Sequence of chain 1.B:
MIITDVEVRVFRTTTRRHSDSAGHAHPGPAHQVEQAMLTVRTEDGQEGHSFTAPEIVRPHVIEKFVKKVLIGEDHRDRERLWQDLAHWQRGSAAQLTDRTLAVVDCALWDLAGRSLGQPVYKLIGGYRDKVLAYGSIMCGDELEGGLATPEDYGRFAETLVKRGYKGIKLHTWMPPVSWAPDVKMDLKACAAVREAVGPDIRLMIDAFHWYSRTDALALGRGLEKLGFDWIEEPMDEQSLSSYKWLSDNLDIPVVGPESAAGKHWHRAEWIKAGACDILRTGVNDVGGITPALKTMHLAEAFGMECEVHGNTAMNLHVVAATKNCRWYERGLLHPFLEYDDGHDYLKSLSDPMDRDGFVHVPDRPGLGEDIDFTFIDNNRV

Binding-site contacts:
Ligand atom O1 contacts residue MG1 of chain 1.O at 2.1 Å.
Ligand atom O5A contacts residue XYH1 of chain 1.Q at 0.3 Å (h-bond).
Ligand atom N contacts residue MG1 of chain 1.O at 2.7 Å.
Ligand atom C4 contacts residue XYH1 of chain 1.Q at 0.3 Å.
Ligand atom O4 contacts residue HIS232 of chain 1.B at 3.0 Å (h-bond).
Ligand atom ON contacts residue XYH1 of chain 1.Q at 0.6 Å (h-bond).
Ligand atom O4 contacts residue XYH1 of chain 1.Q at 0.4 Å (h-bond).
Ligand atom N contacts residue GLU352 of chain 1.B at 3.1 Å (salt-bridge).
Ligand atom O2 contacts residue XYH1 of chain 1.Q at 1.1 Å.
Ligand atom O5A contacts residue HIS47 of chain 1.B at 3.0 Å (h-bond).
Ligand atom C1 contacts residue MG1 of chain 1.O at 2.7 Å.
Ligand atom C2 contacts residue XYH1 of chain 1.Q at 0.8 Å.
Ligand atom O3 contacts residue ARG113 of chain 1.A at 3.0 Å (salt-bridge).
Ligand atom C5 contacts residue HIS47 of chain 1.B at 3.2 Å.
Ligand atom O1 contacts residue GLU281 of chain 1.B at 2.8 Å (salt-bridge).
Ligand atom N contacts residue HIS194 of chain 1.B at 3.0 Å (h-bond).
Ligand atom N contacts residue XYH1 of chain 1.Q at 0.7 Å (h-bond).
Ligand atom ON contacts residue LYS192 of chain 1.B at 2.6 Å (salt-bridge).
Ligand atom C2 contacts residue HIS194 of chain 1.B at 3.4 Å.
Ligand atom O1 contacts residue ASP229 of chain 1.B at 3.0 Å (salt-bridge).
Ligand atom C5 contacts residue XYH1 of chain 1.Q at 0.1 Å.
Ligand atom ON contacts residue GLU281 of chain 1.B at 3.0 Å (salt-bridge).
Ligand atom ON contacts residue GLU255 of chain 1.B at 2.7 Å (salt-bridge).
Ligand atom C1 contacts residue HIS194 of chain 1.B at 3.1 Å.
Ligand atom ON contacts residue ARG303 of chain 1.B at 2.9 Å (salt-bridge).
Ligand atom O4 contacts residue HIS194 of chain 1.B at 3.0 Å.
Ligand atom C1 contacts residue XYH1 of chain 1.Q at 0.5 Å.
Ligand atom O5A contacts residue HIS232 of chain 1.B at 2.6 Å (h-bond).
Ligand atom O2 contacts residue HIS332 of chain 1.B at 3.2 Å (h-bond).
Ligand atom O5B contacts residue XYH1 of chain 1.Q at 0.1 Å (h-bond).
Ligand atom C3 contacts residue XYH1 of chain 1.Q at 0.4 Å.
Ligand atom O5B contacts residue HIS47 of chain 1.B at 2.8 Å (h-bond).
Ligand atom C1 contacts residue ASP229 of chain 1.B at 3.3 Å.
Ligand atom ON contacts residue MG1 of chain 1.O at 2.0 Å.
Ligand atom ON contacts residue GLU352 of chain 1.B at 3.4 Å (salt-bridge).
Ligand atom O3 contacts residue XYH1 of chain 1.Q at 1.1 Å (h-bond).
Ligand atom ON contacts residue ASP229 of chain 1.B at 2.8 Å (salt-bridge).
Ligand atom O1 contacts residue XYH1 of chain 1.Q at 0.2 Å (h-bond).
Ligand atom O5A contacts residue ARG113 of chain 1.A at 3.1 Å (salt-bridge).
Ligand atom N contacts residue ASP229 of chain 1.B at 3.2 Å (salt-bridge).

This small molecule binds to this protein.
Small molecule (SMILES): O=C(O)[C@H](O)[C@@H](O)[C@@H](O)C(=O)NO

Sequence of chain 1.A:
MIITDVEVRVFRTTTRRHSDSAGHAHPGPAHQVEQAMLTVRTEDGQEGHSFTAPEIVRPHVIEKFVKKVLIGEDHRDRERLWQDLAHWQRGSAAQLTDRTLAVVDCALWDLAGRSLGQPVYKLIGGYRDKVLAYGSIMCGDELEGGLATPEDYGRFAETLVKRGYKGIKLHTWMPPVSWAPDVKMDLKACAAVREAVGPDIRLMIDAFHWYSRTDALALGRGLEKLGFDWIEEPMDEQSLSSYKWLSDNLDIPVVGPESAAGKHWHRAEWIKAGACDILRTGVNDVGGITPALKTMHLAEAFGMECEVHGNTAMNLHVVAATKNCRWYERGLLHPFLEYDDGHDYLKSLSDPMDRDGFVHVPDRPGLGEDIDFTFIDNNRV